A small-molecule ligand and the protein it binds are described below.
Small molecule (SMILES): CC(C)[C@H]1CC[C@](C)(O)[C@H]2C(=O)OCC(C(=O)O)=C[C@H]12

Sequence of chain 1.A:
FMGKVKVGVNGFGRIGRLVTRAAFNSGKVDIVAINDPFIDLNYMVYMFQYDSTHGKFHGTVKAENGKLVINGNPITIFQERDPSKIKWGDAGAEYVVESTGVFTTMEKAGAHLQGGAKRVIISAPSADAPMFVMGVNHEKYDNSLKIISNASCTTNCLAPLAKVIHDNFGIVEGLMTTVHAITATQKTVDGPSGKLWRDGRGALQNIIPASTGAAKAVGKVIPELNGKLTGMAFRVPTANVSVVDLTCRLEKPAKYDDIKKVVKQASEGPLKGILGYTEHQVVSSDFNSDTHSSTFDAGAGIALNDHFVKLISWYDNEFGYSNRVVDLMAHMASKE

Binding-site contacts:
Ligand atom O01 contacts residue SER152 of chain 1.A at 3.2 Å.
Ligand atom O08 contacts residue PRO125 of chain 1.A at 3.3 Å.
Ligand atom C15 contacts residue HIS180 of chain 1.A at 3.3 Å.
Ligand atom O03 contacts residue NAD1 of chain 1.K at 3.5 Å (h-bond).
Ligand atom C16 contacts residue HIS180 of chain 1.A at 3.3 Å.
Ligand atom O14 contacts residue NAD1 of chain 1.K at 3.0 Å.
Ligand atom O07 contacts residue GLY213 of chain 1.A at 3.2 Å (h-bond).
Ligand atom O07 contacts residue ALA214 of chain 1.A at 3.8 Å.
Ligand atom C13 contacts residue NAD1 of chain 1.K at 3.4 Å.
Ligand atom C16 contacts residue CYS153 of chain 1.A at 3.9 Å (hydrophobic).
Ligand atom C06 contacts residue PRO125 of chain 1.A at 3.7 Å (hydrophobic).
Ligand atom C15 contacts residue THR183 of chain 1.A at 4.0 Å.
Ligand atom C13 contacts residue CYS153 of chain 1.A at 1.8 Å (hydrophobic).
Ligand atom C05 contacts residue SER152 of chain 1.A at 3.7 Å.
Ligand atom C13 contacts residue HIS180 of chain 1.A at 3.7 Å.
Ligand atom C02 contacts residue CYS153 of chain 1.A at 4.1 Å (hydrophobic).
Ligand atom C19 contacts residue ALA233 of chain 1.A at 3.9 Å (hydrophobic).
Ligand atom C19 contacts residue ARG235 of chain 1.A at 3.6 Å.
Ligand atom C02 contacts residue NAD1 of chain 1.K at 3.7 Å.
Ligand atom C05 contacts residue PRO125 of chain 1.A at 3.9 Å (hydrophobic).
Ligand atom C06 contacts residue THR212 of chain 1.A at 3.8 Å.
Ligand atom O03 contacts residue PRO125 of chain 1.A at 3.2 Å.
Ligand atom C20 contacts residue THR154 of chain 1.A at 3.0 Å.
Ligand atom C12 contacts residue CYS153 of chain 1.A at 3.1 Å (hydrophobic).
Ligand atom C20 contacts residue THR212 of chain 1.A at 3.6 Å.
Ligand atom O07 contacts residue THR212 of chain 1.A at 2.7 Å (h-bond).
Ligand atom C15 contacts residue CYS153 of chain 1.A at 3.7 Å (hydrophobic).
Ligand atom C04 contacts residue PRO125 of chain 1.A at 3.7 Å (hydrophobic).
Ligand atom C10 contacts residue THR154 of chain 1.A at 4.0 Å.
Ligand atom C10 contacts residue CYS153 of chain 1.A at 3.6 Å (hydrophobic).
Ligand atom O01 contacts residue NAD1 of chain 1.K at 3.1 Å.
Ligand atom C02 contacts residue SER152 of chain 1.A at 3.5 Å.
Ligand atom C12 contacts residue NAD1 of chain 1.K at 4.0 Å.
Ligand atom C11 contacts residue CYS153 of chain 1.A at 3.7 Å (hydrophobic).
Ligand atom O03 contacts residue SER152 of chain 1.A at 3.6 Å.
Ligand atom O01 contacts residue CYS153 of chain 1.A at 3.1 Å (h-bond).
Ligand atom C09 contacts residue THR212 of chain 1.A at 3.8 Å.
Ligand atom C20 contacts residue THR178 of chain 1.A at 3.8 Å.
Ligand atom C09 contacts residue SER152 of chain 1.A at 3.6 Å.
Ligand atom C18 contacts residue THR212 of chain 1.A at 4.0 Å.